A small-molecule ligand and the protein it binds are described below.
Small molecule (SMILES): CC(=O)N[C@@H]1[C@@H](O)[C@H](O)[C@@H](CO)O[C@H]1O

Sequence of chain 1.A:
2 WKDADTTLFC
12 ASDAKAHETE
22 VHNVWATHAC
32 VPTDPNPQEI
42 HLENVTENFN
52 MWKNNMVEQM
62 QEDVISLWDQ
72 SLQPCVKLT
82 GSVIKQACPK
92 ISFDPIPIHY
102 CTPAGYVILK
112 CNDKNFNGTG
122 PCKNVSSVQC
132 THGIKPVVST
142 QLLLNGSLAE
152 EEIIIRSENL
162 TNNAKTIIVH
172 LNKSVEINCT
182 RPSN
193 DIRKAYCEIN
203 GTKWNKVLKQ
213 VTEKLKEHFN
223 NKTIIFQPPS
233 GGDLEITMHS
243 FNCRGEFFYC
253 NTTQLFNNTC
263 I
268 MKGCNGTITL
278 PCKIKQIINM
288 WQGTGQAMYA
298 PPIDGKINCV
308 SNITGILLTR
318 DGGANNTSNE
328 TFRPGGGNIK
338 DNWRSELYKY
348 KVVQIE

Binding-site contacts:
Ligand atom O7 contacts residue LYS136 of chain 1.A at 4.1 Å.
Ligand atom C7 contacts residue ASN146 of chain 1.A at 4.5 Å.
Ligand atom C5 contacts residue SER175 of chain 1.A at 4.4 Å.
Ligand atom N2 contacts residue ASN309 of chain 1.A at 3.1 Å (h-bond).
Ligand atom C5 contacts residue ASN309 of chain 1.A at 3.3 Å.
Ligand atom O5 contacts residue ASN309 of chain 1.A at 2.4 Å (h-bond).
Ligand atom C2 contacts residue ASN309 of chain 1.A at 2.5 Å.
Ligand atom O6 contacts residue LEU149 of chain 1.A at 4.3 Å.
Ligand atom C8 contacts residue ASN146 of chain 1.A at 3.9 Å.
Ligand atom O7 contacts residue ASN146 of chain 1.A at 4.2 Å.
Ligand atom C8 contacts residue GLY147 of chain 1.A at 3.6 Å.
Ligand atom C4 contacts residue ASN309 of chain 1.A at 4.1 Å.
Ligand atom C6 contacts residue SER175 of chain 1.A at 3.5 Å.
Ligand atom C8 contacts residue ASN309 of chain 1.A at 3.6 Å.
Ligand atom O5 contacts residue SER175 of chain 1.A at 4.3 Å.
Ligand atom C6 contacts residue ASN309 of chain 1.A at 3.4 Å.
Ligand atom O6 contacts residue SER175 of chain 1.A at 3.6 Å (h-bond).
Ligand atom C3 contacts residue ASN309 of chain 1.A at 3.8 Å.
Ligand atom C7 contacts residue ASN309 of chain 1.A at 3.6 Å.
Ligand atom C1 contacts residue ASN309 of chain 1.A at 1.4 Å.